This small molecule binds to this protein.
Small molecule (SMILES): CC(=O)N[C@@H]1[C@@H](O)[C@H](O)[C@@H](CO)O[C@H]1O

Binding-site contacts:
Ligand atom C4 contacts residue ASN616 of chain 1.C at 4.2 Å.
Ligand atom O6 contacts residue THR618 of chain 1.C at 3.4 Å (h-bond).
Ligand atom O5 contacts residue ASN616 of chain 1.C at 2.4 Å (h-bond).
Ligand atom O7 contacts residue ASN616 of chain 1.C at 4.3 Å.
Ligand atom C2 contacts residue ASN616 of chain 1.C at 2.4 Å.
Ligand atom C8 contacts residue GLN644 of chain 1.C at 4.2 Å.
Ligand atom C3 contacts residue ASN616 of chain 1.C at 3.8 Å.
Ligand atom C1 contacts residue ASN616 of chain 1.C at 1.4 Å.
Ligand atom C7 contacts residue ASN616 of chain 1.C at 3.8 Å.
Ligand atom O5 contacts residue THR618 of chain 1.C at 3.5 Å (h-bond).
Ligand atom C1 contacts residue THR618 of chain 1.C at 4.0 Å.
Ligand atom C6 contacts residue THR618 of chain 1.C at 4.3 Å.
Ligand atom N2 contacts residue ASN616 of chain 1.C at 2.9 Å (h-bond).
Ligand atom C5 contacts residue ASN616 of chain 1.C at 3.7 Å.
Ligand atom C5 contacts residue THR618 of chain 1.C at 4.1 Å.

Sequence of chain 1.C:
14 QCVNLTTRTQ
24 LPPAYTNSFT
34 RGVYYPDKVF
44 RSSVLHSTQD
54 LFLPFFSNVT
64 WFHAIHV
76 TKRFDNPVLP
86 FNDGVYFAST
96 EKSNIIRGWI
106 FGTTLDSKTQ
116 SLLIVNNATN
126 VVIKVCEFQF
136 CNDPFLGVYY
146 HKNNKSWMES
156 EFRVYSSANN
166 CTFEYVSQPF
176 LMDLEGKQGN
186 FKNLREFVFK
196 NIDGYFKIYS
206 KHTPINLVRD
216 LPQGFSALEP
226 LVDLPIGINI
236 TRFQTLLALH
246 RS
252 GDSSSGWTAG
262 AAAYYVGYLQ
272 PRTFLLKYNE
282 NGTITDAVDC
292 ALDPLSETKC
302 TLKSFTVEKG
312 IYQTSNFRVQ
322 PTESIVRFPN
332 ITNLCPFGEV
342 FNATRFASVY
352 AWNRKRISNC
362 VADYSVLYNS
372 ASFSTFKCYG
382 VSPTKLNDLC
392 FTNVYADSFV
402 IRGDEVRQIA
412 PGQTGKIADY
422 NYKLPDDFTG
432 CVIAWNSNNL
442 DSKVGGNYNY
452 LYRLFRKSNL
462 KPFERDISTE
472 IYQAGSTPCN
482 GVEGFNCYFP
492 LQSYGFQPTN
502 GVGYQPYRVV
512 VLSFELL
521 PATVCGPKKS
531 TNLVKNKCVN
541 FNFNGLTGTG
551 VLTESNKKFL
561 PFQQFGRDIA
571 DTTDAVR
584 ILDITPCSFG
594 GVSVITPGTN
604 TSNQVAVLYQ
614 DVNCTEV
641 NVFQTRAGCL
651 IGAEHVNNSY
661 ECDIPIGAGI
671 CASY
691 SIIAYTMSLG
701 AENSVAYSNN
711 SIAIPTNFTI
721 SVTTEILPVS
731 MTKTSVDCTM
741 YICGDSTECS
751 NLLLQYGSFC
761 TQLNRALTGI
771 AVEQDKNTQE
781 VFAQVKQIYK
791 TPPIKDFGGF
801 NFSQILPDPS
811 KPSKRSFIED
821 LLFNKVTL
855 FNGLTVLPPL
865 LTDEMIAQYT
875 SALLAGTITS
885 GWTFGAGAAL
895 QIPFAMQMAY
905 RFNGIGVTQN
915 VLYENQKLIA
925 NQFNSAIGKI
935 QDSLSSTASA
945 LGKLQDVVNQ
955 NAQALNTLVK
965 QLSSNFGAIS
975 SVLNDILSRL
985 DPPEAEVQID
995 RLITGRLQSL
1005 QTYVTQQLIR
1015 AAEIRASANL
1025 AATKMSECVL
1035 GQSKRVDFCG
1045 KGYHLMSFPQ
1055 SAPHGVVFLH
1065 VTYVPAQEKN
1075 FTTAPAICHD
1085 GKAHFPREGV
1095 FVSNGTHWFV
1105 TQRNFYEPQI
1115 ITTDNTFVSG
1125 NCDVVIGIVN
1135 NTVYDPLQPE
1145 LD